Sequence of chain 1.C:
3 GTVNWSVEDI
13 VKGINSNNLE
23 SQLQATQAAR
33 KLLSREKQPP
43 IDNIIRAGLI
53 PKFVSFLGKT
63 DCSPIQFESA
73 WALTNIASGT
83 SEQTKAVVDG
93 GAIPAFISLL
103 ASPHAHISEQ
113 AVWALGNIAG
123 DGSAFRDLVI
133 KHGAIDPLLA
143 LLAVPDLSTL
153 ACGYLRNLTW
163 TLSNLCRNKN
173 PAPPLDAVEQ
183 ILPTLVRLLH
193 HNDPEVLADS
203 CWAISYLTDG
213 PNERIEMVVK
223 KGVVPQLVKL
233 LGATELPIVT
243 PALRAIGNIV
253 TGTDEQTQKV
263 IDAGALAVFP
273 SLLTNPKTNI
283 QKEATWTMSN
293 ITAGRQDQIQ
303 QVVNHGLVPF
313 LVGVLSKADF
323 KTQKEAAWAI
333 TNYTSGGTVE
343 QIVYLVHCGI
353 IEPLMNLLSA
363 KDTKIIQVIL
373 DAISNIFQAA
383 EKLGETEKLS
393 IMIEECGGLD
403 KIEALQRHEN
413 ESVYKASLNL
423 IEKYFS

Binding-site contacts:
Ligand atom NH2 contacts residue TRP330 of chain 1.C at 3.6 Å.
Ligand atom NH2 contacts residue GLU327 of chain 1.C at 2.7 Å (salt-bridge).
Ligand atom CB contacts residue ALA295 of chain 1.C at 3.7 Å (hydrophobic).
Ligand atom NZ contacts residue GLY254 of chain 1.C at 3.5 Å (h-bond).
Ligand atom O contacts residue TRP288 of chain 1.C at 3.7 Å.
Ligand atom CZ contacts residue THR253 of chain 1.C at 3.0 Å.
Ligand atom CZ contacts residue GLY212 of chain 1.C at 2.9 Å.
Ligand atom NZ contacts residue ASN292 of chain 1.C at 3.2 Å (h-bond).
Ligand atom NZ contacts residue THR259 of chain 1.C at 2.5 Å (h-bond).
Ligand atom CD contacts residue TRP330 of chain 1.C at 3.7 Å (hydrophobic).
Ligand atom NH2 contacts residue ILE217 of chain 1.C at 3.3 Å.
Ligand atom CE contacts residue VAL252 of chain 1.C at 3.6 Å (hydrophobic).
Ligand atom CE contacts residue ASN292 of chain 1.C at 3.5 Å.
Ligand atom N contacts residue ASN292 of chain 1.C at 3.5 Å (h-bond).
Ligand atom NH1 contacts residue SER291 of chain 1.C at 3.1 Å (h-bond).
Ligand atom CB contacts residue TRP288 of chain 1.C at 3.7 Å (hydrophobic).
Ligand atom NE contacts residue GLY212 of chain 1.C at 3.6 Å.
Ligand atom CD2 contacts residue SER337 of chain 1.C at 3.7 Å.
Ligand atom CD contacts residue VAL252 of chain 1.C at 3.2 Å (hydrophobic).
Ligand atom NH2 contacts residue THR253 of chain 1.C at 3.2 Å (h-bond).
Ligand atom CZ contacts residue TRP330 of chain 1.C at 3.5 Å (hydrophobic).
Ligand atom NH1 contacts residue GLU327 of chain 1.C at 3.7 Å.
Ligand atom CA contacts residue ASN292 of chain 1.C at 3.8 Å.
Ligand atom CD1 contacts residue SER337 of chain 1.C at 3.6 Å.
Ligand atom CD contacts residue ASN292 of chain 1.C at 3.8 Å.
Ligand atom NH1 contacts residue GLY212 of chain 1.C at 3.0 Å (h-bond).
Ligand atom ND2 contacts residue GLU327 of chain 1.C at 3.7 Å.
Ligand atom O contacts residue ASN292 of chain 1.C at 3.6 Å (h-bond).
Ligand atom NH2 contacts residue GLY212 of chain 1.C at 3.0 Å (h-bond).
Ligand atom CE contacts residue ASP256 of chain 1.C at 3.8 Å.
Ligand atom NH2 contacts residue ASN214 of chain 1.C at 2.9 Å (h-bond).
Ligand atom CG contacts residue THR253 of chain 1.C at 3.8 Å.
Ligand atom CZ contacts residue GLU327 of chain 1.C at 3.6 Å.
Ligand atom NE contacts residue TRP330 of chain 1.C at 3.7 Å.
Ligand atom CD contacts residue GLY254 of chain 1.C at 3.7 Å.
Ligand atom NZ contacts residue VAL252 of chain 1.C at 2.8 Å (h-bond).
Ligand atom NH1 contacts residue TRP330 of chain 1.C at 3.5 Å.
Ligand atom NH1 contacts residue THR253 of chain 1.C at 2.5 Å (h-bond).
Ligand atom CE contacts residue GLY254 of chain 1.C at 3.4 Å.
Ligand atom O contacts residue ASN334 of chain 1.C at 3.8 Å.

This protein binds this small molecule.
Small molecule (SMILES): CC(C)C[C@H](NC(=O)[C@H](C)N)C(=O)N[C@@H](CCCCN)C(=O)N[C@@H](CCCN=C(N)N)C(=O)N[C@@H](CCCN=C(N)N)C(=O)N[C@@H](CC(N)=O)C(=O)N[C@H](C=O)C(C)C